Binding-site contacts:
Ligand atom C4 contacts residue ASN126 of chain 1.B at 3.7 Å.
Ligand atom PB contacts residue SER103 of chain 1.C at 3.5 Å.
Ligand atom O4 contacts residue THR115 of chain 1.B at 2.8 Å (h-bond).
Ligand atom C3' contacts residue ASP118 of chain 1.B at 3.3 Å.
Ligand atom C5 contacts residue THR115 of chain 1.B at 3.3 Å.
Ligand atom PB contacts residue LYS102 of chain 1.C at 3.6 Å.
Ligand atom O3A contacts residue TYR163 of chain 1.B at 3.4 Å.
Ligand atom C2' contacts residue TYR121 of chain 1.B at 3.5 Å (hydrophobic).
Ligand atom O2A contacts residue TYR159 of chain 1.B at 3.4 Å.
Ligand atom O2B contacts residue SER103 of chain 1.C at 2.6 Å (h-bond).
Ligand atom N3 contacts residue ARG107 of chain 1.C at 3.6 Å.
Ligand atom O1A contacts residue TYR163 of chain 1.B at 3.5 Å.
Ligand atom O1B contacts residue SER103 of chain 1.C at 3.1 Å (h-bond).
Ligand atom O3' contacts residue TYR121 of chain 1.B at 3.6 Å.
Ligand atom C6 contacts residue VAL116 of chain 1.B at 3.1 Å (hydrophobic).
Ligand atom N1 contacts residue ARG107 of chain 1.C at 3.7 Å.
Ligand atom O4 contacts residue ASN126 of chain 1.B at 3.7 Å.
Ligand atom PA contacts residue TYR159 of chain 1.B at 3.5 Å.
Ligand atom C5' contacts residue ASP118 of chain 1.B at 3.4 Å.
Ligand atom N3 contacts residue ASN126 of chain 1.B at 2.8 Å (h-bond).
Ligand atom O3' contacts residue ASP118 of chain 1.B at 2.7 Å (salt-bridge).
Ligand atom O3A contacts residue THR104 of chain 1.C at 3.5 Å (h-bond).
Ligand atom O5' contacts residue TYR163 of chain 1.B at 3.0 Å.
Ligand atom O1B contacts residue THR104 of chain 1.C at 2.7 Å (h-bond).
Ligand atom C3' contacts residue VAL116 of chain 1.B at 3.5 Å (hydrophobic).
Ligand atom PA contacts residue TYR163 of chain 1.B at 3.6 Å.
Ligand atom O4' contacts residue ARG107 of chain 1.C at 3.5 Å (salt-bridge).
Ligand atom C5' contacts residue TYR159 of chain 1.B at 3.6 Å (hydrophobic).
Ligand atom O1A contacts residue TYR159 of chain 1.B at 2.7 Å (h-bond).
Ligand atom O5' contacts residue TYR159 of chain 1.B at 3.2 Å (h-bond).
Ligand atom O2 contacts residue ASN126 of chain 1.B at 3.1 Å (h-bond).
Ligand atom O1B contacts residue LYS102 of chain 1.C at 3.2 Å.
Ligand atom O2 contacts residue ARG107 of chain 1.C at 3.2 Å (salt-bridge).
Ligand atom C5 contacts residue VAL116 of chain 1.B at 3.5 Å (hydrophobic).
Ligand atom C2 contacts residue ARG107 of chain 1.C at 3.2 Å.
Ligand atom O2 contacts residue VAL125 of chain 1.B at 3.5 Å.
Ligand atom C5 contacts residue SER103 of chain 1.C at 3.7 Å.
Ligand atom C2 contacts residue ASN126 of chain 1.B at 3.7 Å.
Ligand atom O3B contacts residue LYS102 of chain 1.C at 2.5 Å (salt-bridge).
Ligand atom C4 contacts residue THR115 of chain 1.B at 3.5 Å.

Sequence of chain 1.C:
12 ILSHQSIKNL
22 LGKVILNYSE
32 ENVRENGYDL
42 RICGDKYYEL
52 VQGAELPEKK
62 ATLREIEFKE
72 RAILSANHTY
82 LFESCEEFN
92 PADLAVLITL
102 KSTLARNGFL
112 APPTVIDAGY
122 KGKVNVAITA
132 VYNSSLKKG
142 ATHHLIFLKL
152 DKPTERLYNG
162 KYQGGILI

A protein and the small-molecule ligand that binds it are described below.
Small molecule (SMILES): O=c1ccn([C@H]2C[C@H](O)[C@@H](CO[P](=O)(O)OP(=O)(O)O)O2)c(=O)[nH]1

Sequence of chain 1.B:
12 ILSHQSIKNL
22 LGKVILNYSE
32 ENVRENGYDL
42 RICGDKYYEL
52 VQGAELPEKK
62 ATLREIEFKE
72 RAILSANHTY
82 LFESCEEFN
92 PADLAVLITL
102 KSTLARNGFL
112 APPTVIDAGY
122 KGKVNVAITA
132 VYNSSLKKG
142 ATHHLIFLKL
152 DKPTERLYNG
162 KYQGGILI